This protein binds this small molecule.
Small molecule (SMILES): CC(=O)N[C@@H]1[C@@H](O)[C@H](O)[C@@H](CO)O[C@H]1O

Binding-site contacts:
Ligand atom C5 contacts residue ASN396 of chain 1.E at 3.8 Å.
Ligand atom O7 contacts residue SER392 of chain 1.E at 4.4 Å.
Ligand atom C8 contacts residue SER392 of chain 1.E at 3.3 Å.
Ligand atom O7 contacts residue GLY393 of chain 1.E at 4.4 Å.
Ligand atom C2 contacts residue ASN396 of chain 1.E at 2.5 Å.
Ligand atom C7 contacts residue SER392 of chain 1.E at 4.0 Å.
Ligand atom N2 contacts residue ASN396 of chain 1.E at 2.9 Å (h-bond).
Ligand atom C3 contacts residue ASN396 of chain 1.E at 3.9 Å.
Ligand atom C1 contacts residue ASN396 of chain 1.E at 1.5 Å.
Ligand atom O5 contacts residue ASN396 of chain 1.E at 2.5 Å (h-bond).
Ligand atom O7 contacts residue ASN396 of chain 1.E at 3.8 Å.
Ligand atom C4 contacts residue ASN396 of chain 1.E at 4.4 Å.
Ligand atom C8 contacts residue GLY393 of chain 1.E at 4.3 Å.
Ligand atom C7 contacts residue ASN396 of chain 1.E at 3.5 Å.

Sequence of chain 1.E:
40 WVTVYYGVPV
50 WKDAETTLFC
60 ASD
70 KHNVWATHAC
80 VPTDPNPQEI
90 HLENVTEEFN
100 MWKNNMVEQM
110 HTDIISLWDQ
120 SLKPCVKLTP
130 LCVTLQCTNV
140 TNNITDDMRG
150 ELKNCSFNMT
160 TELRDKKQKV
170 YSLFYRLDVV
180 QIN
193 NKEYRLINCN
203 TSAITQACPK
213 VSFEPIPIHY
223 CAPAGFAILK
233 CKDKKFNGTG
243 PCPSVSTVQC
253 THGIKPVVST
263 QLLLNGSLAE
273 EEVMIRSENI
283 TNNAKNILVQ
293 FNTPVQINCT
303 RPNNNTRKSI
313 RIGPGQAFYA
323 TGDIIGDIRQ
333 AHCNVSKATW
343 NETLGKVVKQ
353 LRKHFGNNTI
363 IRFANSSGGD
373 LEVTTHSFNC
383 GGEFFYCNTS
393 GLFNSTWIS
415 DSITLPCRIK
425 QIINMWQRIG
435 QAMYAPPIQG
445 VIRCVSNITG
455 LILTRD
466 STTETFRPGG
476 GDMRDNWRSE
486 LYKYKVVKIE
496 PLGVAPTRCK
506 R